Binding-site contacts:
Ligand atom CAH contacts residue TYR61 of chain 1.B at 3.4 Å (hydrophobic).
Ligand atom CAA contacts residue TYR267 of chain 1.B at 3.5 Å (hydrophobic).
Ligand atom NBC contacts residue ARG65 of chain 1.B at 3.9 Å.
Ligand atom CAN contacts residue LEU200 of chain 1.B at 3.9 Å (hydrophobic).
Ligand atom CAT contacts residue TYR61 of chain 1.B at 3.5 Å (hydrophobic).
Ligand atom OAW contacts residue LEU200 of chain 1.B at 3.5 Å.
Ligand atom CAG contacts residue VAL168 of chain 1.B at 4.0 Å (hydrophobic).
Ligand atom CAH contacts residue VAL168 of chain 1.B at 3.8 Å (hydrophobic).
Ligand atom OAW contacts residue GLY197 of chain 1.B at 3.5 Å.
Ligand atom CAR contacts residue ARG65 of chain 1.B at 3.4 Å.
Ligand atom CAF contacts residue LEU64 of chain 1.B at 3.7 Å (hydrophobic).
Ligand atom CAL contacts residue MET196 of chain 1.B at 4.0 Å (hydrophobic).
Ligand atom CAJ contacts residue VAL164 of chain 1.B at 3.8 Å (hydrophobic).
Ligand atom CAX contacts residue TYR61 of chain 1.B at 3.9 Å (hydrophobic).
Ligand atom CAA contacts residue MET196 of chain 1.B at 3.6 Å (hydrophobic).
Ligand atom CAG contacts residue PHE42 of chain 1.B at 3.8 Å (hydrophobic).
Ligand atom CAX contacts residue VAL168 of chain 1.B at 3.6 Å (hydrophobic).
Ligand atom NBC contacts residue TYR61 of chain 1.B at 4.0 Å.
Ligand atom CAI contacts residue PHE42 of chain 1.B at 3.7 Å (hydrophobic).
Ligand atom NAU contacts residue VAL168 of chain 1.B at 3.2 Å.
Ligand atom CAF contacts residue TYR61 of chain 1.B at 3.3 Å (hydrophobic).
Ligand atom CAP contacts residue ASP68 of chain 1.B at 3.3 Å.
Ligand atom CAJ contacts residue ALA165 of chain 1.B at 3.9 Å (hydrophobic).
Ligand atom CBA contacts residue VAL168 of chain 1.B at 3.6 Å (hydrophobic).
Ligand atom CAL contacts residue GLY169 of chain 1.B at 4.0 Å.
Ligand atom CAG contacts residue LEU172 of chain 1.B at 3.9 Å (hydrophobic).
Ligand atom CAL contacts residue GLY197 of chain 1.B at 4.0 Å.
Ligand atom CAA contacts residue TYR176 of chain 1.B at 3.8 Å (hydrophobic).
Ligand atom CAM contacts residue LEU172 of chain 1.B at 3.3 Å (hydrophobic).
Ligand atom CAA contacts residue SER280 of chain 1.B at 3.6 Å.
Ligand atom CAK contacts residue VAL168 of chain 1.B at 4.0 Å (hydrophobic).
Ligand atom CAI contacts residue VAL168 of chain 1.B at 3.7 Å (hydrophobic).
Ligand atom CAK contacts residue ALA165 of chain 1.B at 3.7 Å (hydrophobic).
Ligand atom OAV contacts residue MET196 of chain 1.B at 3.5 Å.
Ligand atom CAN contacts residue LEU172 of chain 1.B at 3.9 Å (hydrophobic).
Ligand atom CAZ contacts residue VAL168 of chain 1.B at 3.5 Å (hydrophobic).
Ligand atom CAE contacts residue TYR61 of chain 1.B at 3.6 Å (hydrophobic).
Ligand atom CAR contacts residue ASP68 of chain 1.B at 3.6 Å.
Ligand atom CAE contacts residue PHE60 of chain 1.B at 3.8 Å (hydrophobic).
Ligand atom CAZ contacts residue LEU200 of chain 1.B at 4.0 Å (hydrophobic).

Sequence of chain 1.B:
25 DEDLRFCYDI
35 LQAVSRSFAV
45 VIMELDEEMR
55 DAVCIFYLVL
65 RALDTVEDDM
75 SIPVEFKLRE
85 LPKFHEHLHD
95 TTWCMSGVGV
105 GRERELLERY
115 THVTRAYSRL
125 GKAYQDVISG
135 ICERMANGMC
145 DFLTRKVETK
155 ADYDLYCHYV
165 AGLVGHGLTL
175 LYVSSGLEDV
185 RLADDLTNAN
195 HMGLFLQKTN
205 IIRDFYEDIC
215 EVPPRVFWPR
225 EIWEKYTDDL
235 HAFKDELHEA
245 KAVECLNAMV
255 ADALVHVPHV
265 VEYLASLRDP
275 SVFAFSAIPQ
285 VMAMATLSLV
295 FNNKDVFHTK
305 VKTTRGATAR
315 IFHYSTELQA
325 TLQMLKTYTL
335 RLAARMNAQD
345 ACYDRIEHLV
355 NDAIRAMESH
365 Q

The small molecule below binds the protein below.
Small molecule (SMILES): COCCCOc1ccc(C#C[C@@]2(O)CN3CCC2CC3)c(Cc2ccccc2)n1